A small-molecule ligand and the protein it binds are described below.
Small molecule (SMILES): O=P(O)(O)OC[C@H]1O[C@](O)(CO)[C@@H](O)[C@@H]1O

Binding-site contacts:
Ligand atom O3P contacts residue GLY28 of chain 3.A at 3.9 Å.
Ligand atom C2 contacts residue MET177 of chain 3.A at 4.0 Å (hydrophobic).
Ligand atom O2 contacts residue MET30 of chain 3.A at 3.4 Å.
Ligand atom O3 contacts residue MET177 of chain 3.A at 4.1 Å.
Ligand atom P contacts residue TYR113 of chain 3.A at 3.5 Å.
Ligand atom O1P contacts residue GLY26 of chain 3.A at 3.4 Å.
Ligand atom C6 contacts residue MET30 of chain 3.A at 4.2 Å (hydrophobic).
Ligand atom P contacts residue THR27 of chain 3.A at 3.7 Å.
Ligand atom P contacts residue GLY28 of chain 3.A at 3.6 Å.
Ligand atom O3P contacts residue MET30 of chain 3.A at 2.7 Å (h-bond).
Ligand atom O1 contacts residue VAL160 of chain 3.A at 2.7 Å (h-bond).
Ligand atom O4 contacts residue MET30 of chain 3.A at 3.6 Å.
Ligand atom O2P contacts residue GLY26 of chain 3.A at 3.7 Å.
Ligand atom O6 contacts residue MET30 of chain 3.A at 3.9 Å.
Ligand atom O6 contacts residue TYR113 of chain 3.A at 3.2 Å (h-bond).
Ligand atom P contacts residue MET30 of chain 3.A at 3.9 Å.
Ligand atom C5 contacts residue MET30 of chain 3.A at 3.9 Å (hydrophobic).
Ligand atom P contacts residue GLU29 of chain 3.A at 4.0 Å.
Ligand atom O1P contacts residue TYR113 of chain 3.A at 4.1 Å.
Ligand atom O3P contacts residue LYS112 of chain 3.A at 3.8 Å.
Ligand atom C3 contacts residue MET177 of chain 3.A at 3.4 Å (hydrophobic).
Ligand atom O1 contacts residue VAL178 of chain 3.A at 3.2 Å (h-bond).
Ligand atom C1 contacts residue VAL160 of chain 3.A at 3.5 Å (hydrophobic).
Ligand atom O2 contacts residue MET177 of chain 3.A at 3.3 Å.
Ligand atom O2P contacts residue GLU29 of chain 3.A at 3.7 Å.
Ligand atom O1 contacts residue MET177 of chain 3.A at 3.5 Å.
Ligand atom O3P contacts residue TYR113 of chain 3.A at 2.8 Å (h-bond).
Ligand atom C2 contacts residue VAL160 of chain 3.A at 4.0 Å (hydrophobic).
Ligand atom O3P contacts residue THR27 of chain 3.A at 3.6 Å.
Ligand atom O2P contacts residue GLY28 of chain 3.A at 2.8 Å (h-bond).
Ligand atom O2P contacts residue MET30 of chain 3.A at 4.0 Å.
Ligand atom O3P contacts residue GLU29 of chain 3.A at 3.2 Å (salt-bridge).
Ligand atom O1P contacts residue GLY28 of chain 3.A at 3.4 Å (h-bond).
Ligand atom O1P contacts residue LYS112 of chain 3.A at 2.9 Å (salt-bridge).
Ligand atom P contacts residue LYS112 of chain 3.A at 3.8 Å.
Ligand atom O4 contacts residue MET177 of chain 3.A at 4.1 Å.
Ligand atom O1P contacts residue THR27 of chain 3.A at 2.7 Å (h-bond).
Ligand atom P contacts residue GLY26 of chain 3.A at 4.1 Å.
Ligand atom O2P contacts residue THR27 of chain 3.A at 3.6 Å (h-bond).
Ligand atom O2 contacts residue VAL160 of chain 3.A at 3.3 Å (h-bond).

Sequence of chain 3.A:
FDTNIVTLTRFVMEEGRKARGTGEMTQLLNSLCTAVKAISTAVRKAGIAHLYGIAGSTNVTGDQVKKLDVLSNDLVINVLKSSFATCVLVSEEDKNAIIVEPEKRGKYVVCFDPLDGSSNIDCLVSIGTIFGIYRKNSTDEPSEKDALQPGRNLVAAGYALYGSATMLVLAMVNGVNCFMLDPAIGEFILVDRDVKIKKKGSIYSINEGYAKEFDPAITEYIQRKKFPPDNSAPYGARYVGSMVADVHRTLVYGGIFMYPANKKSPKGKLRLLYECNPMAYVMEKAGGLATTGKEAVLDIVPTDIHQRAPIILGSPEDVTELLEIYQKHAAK